The small molecule below binds the protein below.
Small molecule (SMILES): Nc1ncnc2c1ncn2[C@H]1C[C@H](O)[C@@H](CO[P](=O)(O)O[P](=O)(O)OP(=O)(O)O)O1

Sequence of chain 1.A:
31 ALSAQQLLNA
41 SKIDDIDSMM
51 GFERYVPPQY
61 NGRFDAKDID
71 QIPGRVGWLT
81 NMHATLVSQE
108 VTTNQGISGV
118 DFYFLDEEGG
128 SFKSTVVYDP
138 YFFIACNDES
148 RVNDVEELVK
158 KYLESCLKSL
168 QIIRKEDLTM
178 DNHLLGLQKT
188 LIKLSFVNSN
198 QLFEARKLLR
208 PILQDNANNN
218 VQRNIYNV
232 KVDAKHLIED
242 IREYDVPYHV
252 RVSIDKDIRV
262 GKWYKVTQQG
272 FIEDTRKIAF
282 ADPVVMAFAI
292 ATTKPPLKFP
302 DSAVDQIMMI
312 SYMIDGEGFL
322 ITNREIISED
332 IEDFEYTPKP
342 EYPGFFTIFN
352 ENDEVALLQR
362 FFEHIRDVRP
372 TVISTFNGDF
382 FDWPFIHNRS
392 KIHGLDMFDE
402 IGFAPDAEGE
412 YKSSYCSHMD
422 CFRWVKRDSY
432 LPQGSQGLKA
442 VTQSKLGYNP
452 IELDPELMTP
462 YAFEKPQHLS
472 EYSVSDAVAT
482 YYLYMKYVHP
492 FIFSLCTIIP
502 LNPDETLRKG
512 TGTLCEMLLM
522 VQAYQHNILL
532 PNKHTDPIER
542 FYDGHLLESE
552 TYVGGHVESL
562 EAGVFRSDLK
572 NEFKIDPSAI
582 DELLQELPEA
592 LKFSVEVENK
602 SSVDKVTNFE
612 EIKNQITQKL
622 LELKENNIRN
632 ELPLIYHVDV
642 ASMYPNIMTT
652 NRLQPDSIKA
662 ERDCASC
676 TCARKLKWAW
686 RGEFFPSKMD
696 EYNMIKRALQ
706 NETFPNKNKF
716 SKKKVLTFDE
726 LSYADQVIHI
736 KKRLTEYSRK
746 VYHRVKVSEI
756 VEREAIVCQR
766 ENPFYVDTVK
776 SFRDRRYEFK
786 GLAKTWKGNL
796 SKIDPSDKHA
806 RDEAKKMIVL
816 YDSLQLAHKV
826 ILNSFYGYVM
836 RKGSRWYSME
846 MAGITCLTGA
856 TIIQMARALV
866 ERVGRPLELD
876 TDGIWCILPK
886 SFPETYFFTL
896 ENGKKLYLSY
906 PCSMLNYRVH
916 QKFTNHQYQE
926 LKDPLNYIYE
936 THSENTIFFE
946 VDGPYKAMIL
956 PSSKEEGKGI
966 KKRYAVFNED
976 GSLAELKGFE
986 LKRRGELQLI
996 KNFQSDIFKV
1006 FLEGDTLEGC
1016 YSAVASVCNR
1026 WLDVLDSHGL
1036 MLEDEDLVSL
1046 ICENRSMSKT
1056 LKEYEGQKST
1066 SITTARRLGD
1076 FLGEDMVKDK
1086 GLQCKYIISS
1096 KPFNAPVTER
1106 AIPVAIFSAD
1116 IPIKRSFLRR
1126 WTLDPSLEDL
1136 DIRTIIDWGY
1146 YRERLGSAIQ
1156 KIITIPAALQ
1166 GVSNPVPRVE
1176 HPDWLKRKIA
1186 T

Binding-site contacts:
Ligand atom O3B contacts residue ARG781 of chain 1.A at 3.3 Å (salt-bridge).
Ligand atom O1B contacts residue SER643 of chain 1.A at 3.4 Å (h-bond).
Ligand atom PG contacts residue LYS785 of chain 1.A at 3.6 Å.
Ligand atom PB contacts residue SER643 of chain 1.A at 3.6 Å.
Ligand atom O2B contacts residue ASN828 of chain 1.A at 3.1 Å (h-bond).
Ligand atom O1G contacts residue ALA642 of chain 1.A at 3.5 Å.
Ligand atom O2A contacts residue LYS824 of chain 1.A at 2.8 Å (salt-bridge).
Ligand atom O1A contacts residue ASP640 of chain 1.A at 3.0 Å (salt-bridge).
Ligand atom PG contacts residue MG1 of chain 1.E at 3.3 Å.
Ligand atom O2B contacts residue SER643 of chain 1.A at 3.5 Å.
Ligand atom PB contacts residue MET644 of chain 1.A at 3.7 Å.
Ligand atom O3G contacts residue ASP640 of chain 1.A at 2.8 Å (salt-bridge).
Ligand atom O3G contacts residue VAL641 of chain 1.A at 3.0 Å (h-bond).
Ligand atom O3' contacts residue ASN828 of chain 1.A at 3.7 Å.
Ligand atom O3' contacts residue MET644 of chain 1.A at 3.3 Å (h-bond).
Ligand atom O1B contacts residue MG1 of chain 1.E at 2.0 Å.
Ligand atom O1A contacts residue MG1 of chain 1.E at 2.1 Å.
Ligand atom PG contacts residue SER643 of chain 1.A at 3.6 Å.
Ligand atom O1G contacts residue ARG781 of chain 1.A at 3.0 Å (salt-bridge).
Ligand atom O1A contacts residue ASP877 of chain 1.A at 2.8 Å (salt-bridge).
Ligand atom O3G contacts residue MG1 of chain 1.E at 2.0 Å.
Ligand atom O2B contacts residue MET644 of chain 1.A at 3.7 Å.
Ligand atom PA contacts residue MG1 of chain 1.E at 3.3 Å.
Ligand atom C5' contacts residue ASP877 of chain 1.A at 3.4 Å.
Ligand atom O3B contacts residue SER643 of chain 1.A at 3.5 Å (h-bond).
Ligand atom C3' contacts residue ASN828 of chain 1.A at 3.7 Å.
Ligand atom O3' contacts residue TYR645 of chain 1.A at 3.0 Å (h-bond).
Ligand atom O3B contacts residue MG1 of chain 1.E at 3.5 Å.
Ligand atom PG contacts residue ARG781 of chain 1.A at 3.7 Å.
Ligand atom PA contacts residue LYS824 of chain 1.A at 3.6 Å.
Ligand atom O1G contacts residue LYS785 of chain 1.A at 2.5 Å (salt-bridge).
Ligand atom O1B contacts residue MET644 of chain 1.A at 2.9 Å (h-bond).
Ligand atom O1B contacts residue ASP877 of chain 1.A at 3.0 Å (salt-bridge).
Ligand atom O3A contacts residue MG1 of chain 1.E at 3.4 Å.
Ligand atom O1G contacts residue SER643 of chain 1.A at 2.7 Å (h-bond).
Ligand atom PB contacts residue MG1 of chain 1.E at 3.0 Å.
Ligand atom O1B contacts residue VAL641 of chain 1.A at 3.0 Å (h-bond).
Ligand atom C2' contacts residue TYR645 of chain 1.A at 3.6 Å (hydrophobic).
Ligand atom O2G contacts residue ARG781 of chain 1.A at 3.0 Å (salt-bridge).
Ligand atom O3A contacts residue LYS824 of chain 1.A at 3.1 Å.